Sequence of chain 60.E:
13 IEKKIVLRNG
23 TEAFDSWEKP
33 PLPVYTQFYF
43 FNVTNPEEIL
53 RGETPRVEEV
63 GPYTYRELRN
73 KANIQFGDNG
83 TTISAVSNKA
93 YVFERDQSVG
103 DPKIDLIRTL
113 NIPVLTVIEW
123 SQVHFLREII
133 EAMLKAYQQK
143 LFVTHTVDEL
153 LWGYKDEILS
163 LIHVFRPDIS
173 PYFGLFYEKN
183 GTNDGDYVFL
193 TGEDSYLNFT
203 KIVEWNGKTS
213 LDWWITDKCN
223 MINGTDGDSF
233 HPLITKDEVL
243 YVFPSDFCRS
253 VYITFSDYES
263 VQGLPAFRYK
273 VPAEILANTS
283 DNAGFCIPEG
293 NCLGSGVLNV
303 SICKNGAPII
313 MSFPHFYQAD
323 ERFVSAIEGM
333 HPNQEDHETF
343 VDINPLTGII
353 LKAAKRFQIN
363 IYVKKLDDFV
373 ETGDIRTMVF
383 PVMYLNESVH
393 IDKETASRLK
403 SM

This protein binds this small molecule.
Small molecule (SMILES): CC(=O)N[C@H]1[C@H](O[C@H]2[C@H](O)[C@@H](NC(C)=O)CO[C@@H]2CO)O[C@H](CO)[C@@H](O[C@@H]2O[C@H](CO)[C@@H](O)[C@H](O)[C@@H]2O)[C@@H]1O

Binding-site contacts:
Ligand atom O6 contacts residue TYR243 of chain 60.E at 4.0 Å.
Ligand atom O3 contacts residue ASP283 of chain 60.E at 4.3 Å.
Ligand atom C3 contacts residue LYS220 of chain 60.E at 4.1 Å.
Ligand atom C5 contacts residue ASN225 of chain 60.E at 3.6 Å.
Ligand atom N2 contacts residue LYS220 of chain 60.E at 4.1 Å.
Ligand atom C8 contacts residue MET223 of chain 60.E at 3.3 Å (hydrophobic).
Ligand atom C6 contacts residue ASP283 of chain 60.E at 3.8 Å.
Ligand atom C6 contacts residue LYS220 of chain 60.E at 4.0 Å.
Ligand atom O7 contacts residue ARG251 of chain 60.E at 4.3 Å.
Ligand atom O7 contacts residue ASN225 of chain 60.E at 2.9 Å (h-bond).
Ligand atom C1 contacts residue ASN225 of chain 60.E at 1.4 Å.
Ligand atom C7 contacts residue ARG251 of chain 60.E at 4.0 Å.
Ligand atom O4 contacts residue LYS220 of chain 60.E at 4.2 Å.
Ligand atom C3 contacts residue MET223 of chain 60.E at 3.7 Å (hydrophobic).
Ligand atom C2 contacts residue ASP283 of chain 60.E at 3.8 Å.
Ligand atom C4 contacts residue MET223 of chain 60.E at 4.0 Å (hydrophobic).
Ligand atom C2 contacts residue LYS220 of chain 60.E at 3.7 Å.
Ligand atom O5 contacts residue LYS220 of chain 60.E at 3.4 Å.
Ligand atom C3 contacts residue ASN225 of chain 60.E at 3.8 Å.
Ligand atom C1 contacts residue LYS220 of chain 60.E at 4.2 Å.
Ligand atom C5 contacts residue LYS220 of chain 60.E at 4.0 Å.
Ligand atom O7 contacts residue LYS220 of chain 60.E at 4.0 Å.
Ligand atom C5 contacts residue MET223 of chain 60.E at 4.0 Å (hydrophobic).
Ligand atom C4 contacts residue LYS220 of chain 60.E at 3.4 Å.
Ligand atom C7 contacts residue MET223 of chain 60.E at 3.6 Å (hydrophobic).
Ligand atom O7 contacts residue SER252 of chain 60.E at 2.9 Å (h-bond).
Ligand atom C8 contacts residue ARG251 of chain 60.E at 3.5 Å.
Ligand atom O3 contacts residue LYS220 of chain 60.E at 3.8 Å.
Ligand atom C7 contacts residue SER252 of chain 60.E at 3.5 Å.
Ligand atom C8 contacts residue SER252 of chain 60.E at 3.4 Å.
Ligand atom O5 contacts residue ASN225 of chain 60.E at 2.3 Å (h-bond).
Ligand atom C4 contacts residue ASN225 of chain 60.E at 4.2 Å.
Ligand atom O7 contacts residue MET223 of chain 60.E at 3.5 Å.
Ligand atom N2 contacts residue ASN225 of chain 60.E at 3.0 Å (h-bond).
Ligand atom N2 contacts residue MET223 of chain 60.E at 3.8 Å.
Ligand atom C7 contacts residue ASN225 of chain 60.E at 3.1 Å.
Ligand atom C1 contacts residue LYS220 of chain 60.E at 4.0 Å.
Ligand atom C2 contacts residue ASN225 of chain 60.E at 2.5 Å.
Ligand atom O4 contacts residue MET223 of chain 60.E at 3.7 Å.
Ligand atom O6 contacts residue ASP283 of chain 60.E at 3.8 Å.